The small molecule below binds the protein below.
Small molecule (SMILES): Cc1nnc2n1-c1ccc(-c3ccc(N)nc3)cc1N(c1ccc(Cl)cc1)C[C@H]2C

Binding-site contacts:
Ligand atom CBB contacts residue LEU54 of chain 1.A at 3.8 Å (hydrophobic).
Ligand atom CAL contacts residue PRO42 of chain 1.A at 3.6 Å (hydrophobic).
Ligand atom CAG contacts residue ASN100 of chain 1.A at 4.2 Å.
Ligand atom NAH contacts residue ASN100 of chain 1.A at 3.1 Å (h-bond).
Ligand atom CAL contacts residue LEU52 of chain 1.A at 3.9 Å (hydrophobic).
Ligand atom CBC contacts residue PRO42 of chain 1.A at 3.5 Å (hydrophobic).
Ligand atom CAV contacts residue PRO42 of chain 1.A at 3.8 Å (hydrophobic).
Ligand atom CAQ contacts residue TRP41 of chain 1.A at 3.9 Å (hydrophobic).
Ligand atom CAK contacts residue VAL47 of chain 1.A at 4.1 Å (hydrophobic).
Ligand atom CBB contacts residue TYR99 of chain 1.A at 3.4 Å (hydrophobic).
Ligand atom NAI contacts residue CYS96 of chain 1.A at 3.9 Å.
Ligand atom CAS contacts residue TRP41 of chain 1.A at 4.2 Å (hydrophobic).
Ligand atom CAU contacts residue TRP41 of chain 1.A at 3.8 Å (hydrophobic).
Ligand atom CAM contacts residue PRO42 of chain 1.A at 4.2 Å (hydrophobic).
Ligand atom NAR contacts residue TRP41 of chain 1.A at 4.1 Å.
Ligand atom CAT contacts residue LEU52 of chain 1.A at 3.9 Å (hydrophobic).
Ligand atom CAW contacts residue MET109 of chain 1.A at 4.2 Å (hydrophobic).
Ligand atom NAD contacts residue ILE106 of chain 1.A at 4.2 Å.
Ligand atom CAF contacts residue LEU54 of chain 1.A at 4.2 Å (hydrophobic).
Ligand atom CLB contacts residue ASP105 of chain 1.A at 4.1 Å.
Ligand atom CAB contacts residue PRO42 of chain 1.A at 4.0 Å (hydrophobic).
Ligand atom CAU contacts residue LEU52 of chain 1.A at 3.6 Å (hydrophobic).
Ligand atom CAW contacts residue ILE106 of chain 1.A at 3.7 Å (hydrophobic).
Ligand atom CBC contacts residue PHE43 of chain 1.A at 3.7 Å (hydrophobic).
Ligand atom NAI contacts residue ASN100 of chain 1.A at 3.5 Å (h-bond).
Ligand atom CAK contacts residue PRO42 of chain 1.A at 3.4 Å (hydrophobic).
Ligand atom CAY contacts residue ILE106 of chain 1.A at 4.0 Å (hydrophobic).
Ligand atom CAM contacts residue LEU52 of chain 1.A at 3.9 Å (hydrophobic).
Ligand atom CAO contacts residue LEU52 of chain 1.A at 4.1 Å (hydrophobic).
Ligand atom CAO contacts residue TRP41 of chain 1.A at 3.7 Å (hydrophobic).
Ligand atom CBB contacts residue ASN100 of chain 1.A at 3.6 Å.
Ligand atom CAW contacts residue TRP41 of chain 1.A at 3.5 Å (hydrophobic).
Ligand atom CAT contacts residue TRP41 of chain 1.A at 4.0 Å (hydrophobic).
Ligand atom CAV contacts residue ILE106 of chain 1.A at 3.5 Å (hydrophobic).
Ligand atom CLB contacts residue MET109 of chain 1.A at 3.8 Å.
Ligand atom CAV contacts residue TRP41 of chain 1.A at 3.9 Å (hydrophobic).
Ligand atom CAJ contacts residue ILE106 of chain 1.A at 4.1 Å (hydrophobic).
Ligand atom CAP contacts residue ILE106 of chain 1.A at 3.9 Å (hydrophobic).
Ligand atom CAZ contacts residue ILE106 of chain 1.A at 3.9 Å (hydrophobic).
Ligand atom CAW contacts residue PRO42 of chain 1.A at 4.0 Å (hydrophobic).

Sequence of chain 1.A:
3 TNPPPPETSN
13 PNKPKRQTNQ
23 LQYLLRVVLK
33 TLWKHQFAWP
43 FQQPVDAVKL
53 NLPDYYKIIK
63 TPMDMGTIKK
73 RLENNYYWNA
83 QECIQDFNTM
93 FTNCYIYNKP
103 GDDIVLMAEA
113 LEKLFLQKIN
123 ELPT